Binding-site contacts:
Ligand atom C2 contacts residue ASN103 of chain 1.C at 2.5 Å.
Ligand atom C6 contacts residue ARG113 of chain 1.C at 4.3 Å.
Ligand atom C6 contacts residue MET112 of chain 1.C at 3.6 Å (hydrophobic).
Ligand atom C4 contacts residue ASP110 of chain 1.C at 3.5 Å.
Ligand atom C5 contacts residue ASN103 of chain 1.C at 3.7 Å.
Ligand atom O6 contacts residue TYR161 of chain 1.C at 4.0 Å.
Ligand atom O6 contacts residue ARG113 of chain 1.C at 4.5 Å.
Ligand atom C1 contacts residue ASN103 of chain 1.C at 1.4 Å.
Ligand atom O6 contacts residue ASP110 of chain 1.C at 4.2 Å.
Ligand atom C4 contacts residue ASN103 of chain 1.C at 4.3 Å.
Ligand atom O6 contacts residue LYS117 of chain 1.C at 4.3 Å.
Ligand atom C8 contacts residue ILE108 of chain 1.C at 4.4 Å (hydrophobic).
Ligand atom C5 contacts residue ASP110 of chain 1.C at 4.0 Å.
Ligand atom O3 contacts residue ASP110 of chain 1.C at 4.0 Å.
Ligand atom O4 contacts residue ASP110 of chain 1.C at 2.9 Å (salt-bridge).
Ligand atom C3 contacts residue ASN103 of chain 1.C at 3.8 Å.
Ligand atom O6 contacts residue THR109 of chain 1.C at 4.3 Å.
Ligand atom O6 contacts residue LYS159 of chain 1.C at 3.1 Å (salt-bridge).
Ligand atom N2 contacts residue ASN103 of chain 1.C at 2.8 Å (h-bond).
Ligand atom O5 contacts residue ASN103 of chain 1.C at 2.5 Å (h-bond).
Ligand atom C8 contacts residue ASN103 of chain 1.C at 4.5 Å.
Ligand atom C6 contacts residue ASP110 of chain 1.C at 3.4 Å.
Ligand atom N2 contacts residue ILE108 of chain 1.C at 4.2 Å.
Ligand atom C7 contacts residue ASN103 of chain 1.C at 3.4 Å.
Ligand atom O7 contacts residue ASN103 of chain 1.C at 3.7 Å.
Ligand atom O6 contacts residue MET112 of chain 1.C at 3.5 Å (h-bond).
Ligand atom C6 contacts residue LYS159 of chain 1.C at 4.2 Å.

A protein and the small-molecule ligand that binds it are described below.
Small molecule (SMILES): CC(=O)N[C@H]1[C@H](O[C@H]2[C@H](O)[C@@H](NC(C)=O)CO[C@@H]2CO)O[C@H](CO)[C@@H](O)[C@@H]1O

Sequence of chain 1.C:
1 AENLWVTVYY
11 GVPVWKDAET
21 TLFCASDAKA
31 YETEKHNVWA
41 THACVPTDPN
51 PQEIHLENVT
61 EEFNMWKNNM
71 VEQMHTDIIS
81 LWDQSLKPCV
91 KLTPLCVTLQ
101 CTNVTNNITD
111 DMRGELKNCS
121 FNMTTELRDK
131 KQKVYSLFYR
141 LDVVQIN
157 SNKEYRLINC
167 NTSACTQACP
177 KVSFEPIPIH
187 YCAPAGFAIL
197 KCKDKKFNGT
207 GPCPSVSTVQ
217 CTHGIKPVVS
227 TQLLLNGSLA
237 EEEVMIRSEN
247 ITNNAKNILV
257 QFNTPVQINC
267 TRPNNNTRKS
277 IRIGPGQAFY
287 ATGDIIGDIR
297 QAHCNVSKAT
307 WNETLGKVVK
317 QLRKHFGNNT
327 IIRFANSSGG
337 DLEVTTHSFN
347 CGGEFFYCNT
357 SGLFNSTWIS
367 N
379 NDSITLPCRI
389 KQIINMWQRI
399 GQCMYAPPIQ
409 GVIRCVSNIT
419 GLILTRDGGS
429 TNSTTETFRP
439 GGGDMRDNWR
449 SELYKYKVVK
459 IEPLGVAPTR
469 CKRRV